Binding-site contacts:
Ligand atom O7 contacts residue ASN66 of chain 1.A at 3.6 Å.
Ligand atom C2 contacts residue THR68 of chain 1.A at 4.2 Å.
Ligand atom N2 contacts residue THR68 of chain 1.A at 3.2 Å (h-bond).
Ligand atom C5 contacts residue TYR77 of chain 1.A at 4.1 Å (hydrophobic).
Ligand atom C1 contacts residue THR68 of chain 1.A at 4.2 Å.
Ligand atom C7 contacts residue TYR48 of chain 1.A at 3.5 Å (hydrophobic).
Ligand atom N2 contacts residue ASN66 of chain 1.A at 2.8 Å (h-bond).
Ligand atom C7 contacts residue ASN66 of chain 1.A at 3.2 Å.
Ligand atom O7 contacts residue ASP46 of chain 1.A at 3.6 Å.
Ligand atom C1 contacts residue ASN66 of chain 1.A at 1.4 Å.
Ligand atom C3 contacts residue ASN66 of chain 1.A at 3.8 Å.
Ligand atom C4 contacts residue ASN66 of chain 1.A at 4.3 Å.
Ligand atom C6 contacts residue TYR77 of chain 1.A at 3.5 Å (hydrophobic).
Ligand atom C2 contacts residue ASN66 of chain 1.A at 2.5 Å.
Ligand atom C7 contacts residue THR68 of chain 1.A at 3.8 Å.
Ligand atom C8 contacts residue ASN66 of chain 1.A at 3.9 Å.
Ligand atom C5 contacts residue ASN66 of chain 1.A at 3.8 Å.
Ligand atom O5 contacts residue TYR77 of chain 1.A at 3.8 Å.
Ligand atom C8 contacts residue TYR48 of chain 1.A at 2.9 Å (hydrophobic).
Ligand atom O6 contacts residue TYR77 of chain 1.A at 4.3 Å.
Ligand atom O7 contacts residue TYR48 of chain 1.A at 3.2 Å (h-bond).
Ligand atom O7 contacts residue THR68 of chain 1.A at 3.5 Å (h-bond).
Ligand atom O5 contacts residue ASN66 of chain 1.A at 2.5 Å (h-bond).

Sequence of chain 1.A:
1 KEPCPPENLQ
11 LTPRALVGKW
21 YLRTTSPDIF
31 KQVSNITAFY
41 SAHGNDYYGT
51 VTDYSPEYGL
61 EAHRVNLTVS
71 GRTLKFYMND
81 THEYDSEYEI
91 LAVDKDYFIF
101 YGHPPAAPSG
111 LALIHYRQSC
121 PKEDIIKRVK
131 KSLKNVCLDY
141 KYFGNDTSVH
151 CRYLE

A protein and the small-molecule ligand that binds it are described below.
Small molecule (SMILES): CC(=O)N[C@@H]1[C@@H](O)[C@H](O)[C@@H](CO)O[C@H]1O